Binding-site contacts:
Ligand atom C contacts residue ALA2 of chain 2.E at 4.3 Å (hydrophobic).
Ligand atom C contacts residue ALA2 of chain 2.E at 3.3 Å (hydrophobic).
Ligand atom CB contacts residue MYR1 of chain 1.H at 4.3 Å.
Ligand atom O contacts residue ALA2 of chain 2.E at 4.0 Å.
Ligand atom CG2 contacts residue SER5 of chain 2.E at 3.1 Å.
Ligand atom CB contacts residue VAL4 of chain 2.E at 3.9 Å (hydrophobic).
Ligand atom O contacts residue VAL4 of chain 2.E at 3.0 Å (h-bond).
Ligand atom CG2 contacts residue VAL4 of chain 2.E at 3.8 Å (hydrophobic).
Ligand atom CG2 contacts residue GLN3 of chain 2.E at 3.3 Å.
Ligand atom O contacts residue SER6 of chain 2.E at 4.1 Å.
Ligand atom CG1 contacts residue GLN3 of chain 2.E at 3.1 Å.
Ligand atom CA contacts residue ALA2 of chain 2.E at 3.9 Å (hydrophobic).
Ligand atom C contacts residue VAL4 of chain 2.E at 3.8 Å (hydrophobic).
Ligand atom CB contacts residue VAL4 of chain 2.E at 4.3 Å (hydrophobic).
Ligand atom C contacts residue VAL4 of chain 2.E at 3.4 Å (hydrophobic).
Ligand atom CD contacts residue VAL4 of chain 2.E at 3.8 Å (hydrophobic).
Ligand atom OG contacts residue ALA2 of chain 2.E at 3.9 Å.
Ligand atom CA contacts residue VAL4 of chain 2.E at 4.0 Å (hydrophobic).
Ligand atom CA contacts residue ALA2 of chain 2.E at 3.0 Å (hydrophobic).
Ligand atom OE2 contacts residue ASN25 of chain 2.E at 3.4 Å (h-bond).
Ligand atom CG contacts residue VAL4 of chain 2.E at 4.2 Å (hydrophobic).
Ligand atom N contacts residue ALA2 of chain 2.E at 4.3 Å.
Ligand atom O contacts residue GLN3 of chain 2.E at 3.4 Å (h-bond).
Ligand atom O contacts residue VAL4 of chain 2.E at 4.0 Å.
Ligand atom O contacts residue SER5 of chain 2.E at 3.8 Å.
Ligand atom CD1 contacts residue VAL4 of chain 2.E at 3.9 Å (hydrophobic).
Ligand atom CB contacts residue GLN3 of chain 2.E at 4.1 Å.
Ligand atom N contacts residue VAL4 of chain 2.E at 4.1 Å.
Ligand atom CB contacts residue GLN3 of chain 2.E at 3.8 Å.
Ligand atom N contacts residue VAL4 of chain 2.E at 2.8 Å (h-bond).
Ligand atom N contacts residue ALA2 of chain 2.E at 2.8 Å (h-bond).
Ligand atom OG contacts residue GLN3 of chain 2.E at 3.0 Å (h-bond).
Ligand atom CA contacts residue VAL4 of chain 2.E at 3.0 Å (hydrophobic).
Ligand atom OE1 contacts residue SER5 of chain 2.E at 4.2 Å.
Ligand atom OE2 contacts residue VAL4 of chain 2.E at 4.1 Å.
Ligand atom OE1 contacts residue VAL4 of chain 2.E at 3.6 Å (h-bond).
Ligand atom CG2 contacts residue ALA2 of chain 2.E at 3.9 Å (hydrophobic).
Ligand atom CB contacts residue ALA2 of chain 2.E at 3.5 Å (hydrophobic).
Ligand atom C contacts residue GLN3 of chain 2.E at 4.3 Å.
Ligand atom CG2 contacts residue MYR1 of chain 1.H at 3.7 Å.

This small molecule binds to this protein.
Small molecule (SMILES): CC[C@H](C)[C@H](N)C(=O)N[C@@H](CO)C(=O)N[C@@H](CCC(=O)O)C(=O)N[C@H](C=O)C(C)C

Sequence of chain 2.E:
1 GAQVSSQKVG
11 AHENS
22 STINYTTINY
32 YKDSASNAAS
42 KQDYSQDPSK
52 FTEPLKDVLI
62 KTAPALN